Sequence of chain 1.C:
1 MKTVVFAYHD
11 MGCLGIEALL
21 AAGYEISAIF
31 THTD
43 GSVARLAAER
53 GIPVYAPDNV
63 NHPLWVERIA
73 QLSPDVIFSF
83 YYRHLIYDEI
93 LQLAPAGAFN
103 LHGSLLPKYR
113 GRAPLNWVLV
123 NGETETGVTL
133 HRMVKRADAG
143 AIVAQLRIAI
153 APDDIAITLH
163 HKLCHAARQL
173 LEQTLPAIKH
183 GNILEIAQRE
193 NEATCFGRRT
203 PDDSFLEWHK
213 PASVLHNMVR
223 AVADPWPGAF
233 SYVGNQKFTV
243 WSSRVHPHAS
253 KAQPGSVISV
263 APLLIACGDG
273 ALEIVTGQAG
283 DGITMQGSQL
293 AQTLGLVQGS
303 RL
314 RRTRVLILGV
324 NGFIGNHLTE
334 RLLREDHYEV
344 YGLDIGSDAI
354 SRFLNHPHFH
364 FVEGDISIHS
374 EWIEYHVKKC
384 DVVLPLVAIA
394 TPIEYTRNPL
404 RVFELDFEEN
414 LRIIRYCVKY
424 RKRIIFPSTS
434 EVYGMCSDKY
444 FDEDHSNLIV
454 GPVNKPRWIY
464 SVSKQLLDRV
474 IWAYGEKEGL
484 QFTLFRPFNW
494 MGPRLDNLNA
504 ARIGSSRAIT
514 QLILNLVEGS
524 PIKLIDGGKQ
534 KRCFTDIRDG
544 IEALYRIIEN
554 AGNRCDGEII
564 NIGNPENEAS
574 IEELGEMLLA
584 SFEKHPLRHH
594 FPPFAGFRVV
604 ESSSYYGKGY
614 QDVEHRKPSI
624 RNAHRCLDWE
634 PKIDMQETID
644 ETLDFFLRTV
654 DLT

Binding-site contacts:
Ligand atom O3' contacts residue TYR398 of chain 1.C at 3.2 Å (h-bond).
Ligand atom C5' contacts residue ARG619 of chain 1.C at 3.4 Å.
Ligand atom O2D contacts residue GLN533 of chain 1.C at 2.9 Å (h-bond).
Ligand atom O3' contacts residue TYR463 of chain 1.C at 2.9 Å.
Ligand atom O2' contacts residue PRO395 of chain 1.C at 3.0 Å.
Ligand atom O1B contacts residue ASN492 of chain 1.C at 2.6 Å (h-bond).
Ligand atom O4' contacts residue THR432 of chain 1.C at 2.5 Å (h-bond).
Ligand atom O3D contacts residue ARG535 of chain 1.C at 3.5 Å (salt-bridge).
Ligand atom O1B contacts residue ARG535 of chain 1.C at 3.2 Å (salt-bridge).
Ligand atom O2A contacts residue ARG510 of chain 1.C at 3.1 Å.
Ligand atom O'Q contacts residue SER433 of chain 1.C at 2.9 Å (h-bond).
Ligand atom O2' contacts residue TYR398 of chain 1.C at 2.7 Å (h-bond).
Ligand atom C3D contacts residue TYR609 of chain 1.C at 3.5 Å (hydrophobic).
Ligand atom N3 contacts residue ILE528 of chain 1.C at 3.0 Å.
Ligand atom O2B contacts residue ARG535 of chain 1.C at 3.1 Å (salt-bridge).
Ligand atom O2' contacts residue ALA393 of chain 1.C at 3.2 Å (h-bond).
Ligand atom N3 contacts residue LYS526 of chain 1.C at 2.9 Å (salt-bridge).
Ligand atom C2 contacts residue ILE528 of chain 1.C at 3.1 Å (hydrophobic).
Ligand atom O'Q contacts residue ARG619 of chain 1.C at 3.3 Å (salt-bridge).
Ligand atom O5D contacts residue ALA511 of chain 1.C at 3.3 Å.
Ligand atom C6' contacts residue ASN492 of chain 1.C at 3.2 Å.
Ligand atom O2 contacts residue ILE528 of chain 1.C at 2.8 Å (h-bond).
Ligand atom O4 contacts residue GLN514 of chain 1.C at 3.3 Å.
Ligand atom O3D contacts residue TYR613 of chain 1.C at 2.7 Å (h-bond).
Ligand atom C2' contacts residue ALA393 of chain 1.C at 3.2 Å (hydrophobic).
Ligand atom O2A contacts residue ALA511 of chain 1.C at 3.6 Å (h-bond).
Ligand atom O3D contacts residue ASP615 of chain 1.C at 3.6 Å.
Ligand atom O2' contacts residue GLU434 of chain 1.C at 3.4 Å (salt-bridge).
Ligand atom O'Q contacts residue PRO490 of chain 1.C at 3.2 Å (h-bond).
Ligand atom O2 contacts residue LEU527 of chain 1.C at 3.5 Å.
Ligand atom C3' contacts residue GLU434 of chain 1.C at 3.5 Å.
Ligand atom O2B contacts residue ARG460 of chain 1.C at 3.2 Å (salt-bridge).
Ligand atom O'P contacts residue ASN492 of chain 1.C at 3.2 Å.
Ligand atom O1B contacts residue ARG619 of chain 1.C at 3.5 Å (salt-bridge).
Ligand atom C4 contacts residue ILE528 of chain 1.C at 3.5 Å (hydrophobic).
Ligand atom O4D contacts residue ILE574 of chain 1.C at 3.2 Å.
Ligand atom O2 contacts residue LYS526 of chain 1.C at 3.5 Å (salt-bridge).
Ligand atom O'Q contacts residue ASN492 of chain 1.C at 2.6 Å (h-bond).
Ligand atom O1A contacts residue ALA511 of chain 1.C at 3.4 Å (h-bond).
Ligand atom O1A contacts residue ARG510 of chain 1.C at 3.5 Å.

A small-molecule ligand and the protein it binds are described below.
Small molecule (SMILES): O=C(O)[C@H]1O[C@H](O[P](=O)(O)O[P](=O)(O)OC[C@H]2O[C@@H](n3ccc(=O)[nH]c3=O)[C@H](O)[C@@H]2O)[C@H](O)[C@@H](O)[C@@H]1O